Binding-site contacts:
Ligand atom CL contacts residue ASN224 of chain 1.C at 4.2 Å.
Ligand atom CAC contacts residue ASN224 of chain 1.C at 3.5 Å.
Ligand atom CL contacts residue HIS220 of chain 1.C at 4.2 Å.
Ligand atom CL contacts residue VAL223 of chain 1.C at 3.7 Å.
Ligand atom CAK contacts residue PRO225 of chain 1.C at 4.1 Å (hydrophobic).
Ligand atom CAD contacts residue PRO225 of chain 1.C at 4.1 Å (hydrophobic).
Ligand atom CAI contacts residue LYS354 of chain 1.C at 3.6 Å.
Ligand atom CAI contacts residue VAL223 of chain 1.C at 3.7 Å (hydrophobic).
Ligand atom NAL contacts residue PRO225 of chain 1.C at 3.8 Å.
Ligand atom CAI contacts residue TYR355 of chain 1.C at 3.6 Å (hydrophobic).
Ligand atom CAE contacts residue ASN224 of chain 1.C at 3.3 Å.
Ligand atom CAG contacts residue ASN224 of chain 1.C at 3.2 Å.
Ligand atom CAC contacts residue HIS220 of chain 1.C at 3.2 Å.
Ligand atom CAC contacts residue VAL223 of chain 1.C at 3.3 Å (hydrophobic).
Ligand atom CAB contacts residue ASN224 of chain 1.C at 3.4 Å.
Ligand atom CAH contacts residue HIS220 of chain 1.C at 3.9 Å.
Ligand atom CAH contacts residue VAL223 of chain 1.C at 4.0 Å (hydrophobic).
Ligand atom CL contacts residue HIS222 of chain 1.C at 3.6 Å.
Ligand atom NAJ contacts residue PRO225 of chain 1.C at 4.3 Å.
Ligand atom CAD contacts residue HIS220 of chain 1.C at 4.0 Å.
Ligand atom NAJ contacts residue TYR355 of chain 1.C at 4.0 Å.
Ligand atom CAF contacts residue ASN224 of chain 1.C at 3.2 Å.
Ligand atom CAH contacts residue PRO225 of chain 1.C at 3.8 Å (hydrophobic).
Ligand atom NAJ contacts residue HIS220 of chain 1.C at 3.6 Å (h-bond).
Ligand atom CAH contacts residue LYS354 of chain 1.C at 4.5 Å.
Ligand atom CAD contacts residue ASN224 of chain 1.C at 3.5 Å.
Ligand atom CAI contacts residue HIS220 of chain 1.C at 3.2 Å.
Ligand atom CAH contacts residue ASN224 of chain 1.C at 4.3 Å.
Ligand atom CAB contacts residue VAL223 of chain 1.C at 4.0 Å (hydrophobic).
Ligand atom CAB contacts residue HIS220 of chain 1.C at 4.1 Å.
Ligand atom CAE contacts residue PRO225 of chain 1.C at 4.4 Å (hydrophobic).
Ligand atom NAL contacts residue LYS354 of chain 1.C at 4.1 Å.
Ligand atom CAI contacts residue PRO225 of chain 1.C at 4.2 Å (hydrophobic).
Ligand atom CAD contacts residue VAL223 of chain 1.C at 3.9 Å (hydrophobic).
Ligand atom CAK contacts residue LYS354 of chain 1.C at 2.8 Å.
Ligand atom CL contacts residue ASP221 of chain 1.C at 3.6 Å.
Ligand atom NAJ contacts residue LYS354 of chain 1.C at 2.4 Å (salt-bridge).

Sequence of chain 1.C:
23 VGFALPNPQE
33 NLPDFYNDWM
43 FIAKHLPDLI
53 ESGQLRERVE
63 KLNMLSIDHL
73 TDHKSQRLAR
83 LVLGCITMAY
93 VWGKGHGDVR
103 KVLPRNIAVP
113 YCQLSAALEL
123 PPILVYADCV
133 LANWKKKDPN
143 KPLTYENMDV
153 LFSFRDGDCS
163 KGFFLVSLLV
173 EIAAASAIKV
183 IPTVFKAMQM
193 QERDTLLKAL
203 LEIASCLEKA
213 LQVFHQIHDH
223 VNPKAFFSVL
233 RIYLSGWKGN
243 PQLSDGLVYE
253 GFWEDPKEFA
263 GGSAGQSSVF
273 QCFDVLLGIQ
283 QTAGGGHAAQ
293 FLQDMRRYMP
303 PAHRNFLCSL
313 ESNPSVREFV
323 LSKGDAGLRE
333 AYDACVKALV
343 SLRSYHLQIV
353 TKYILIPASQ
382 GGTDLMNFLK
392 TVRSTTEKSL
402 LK

The protein below binds the small molecule below.
Small molecule (SMILES): Clc1cccc(-c2c[nH]cn2)c1